Sequence of chain 1.B:
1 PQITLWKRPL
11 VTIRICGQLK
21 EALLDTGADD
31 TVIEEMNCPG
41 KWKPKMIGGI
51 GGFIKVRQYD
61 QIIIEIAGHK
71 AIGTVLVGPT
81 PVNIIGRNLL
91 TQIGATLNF

Binding-site contacts:
Ligand atom O28 contacts residue ASP29 of chain 1.B at 2.9 Å (salt-bridge).
Ligand atom O26 contacts residue ALA28 of chain 1.B at 3.7 Å.
Ligand atom C33 contacts residue VAL82 of chain 1.A at 3.7 Å (hydrophobic).
Ligand atom C35 contacts residue VAL82 of chain 1.A at 3.7 Å (hydrophobic).
Ligand atom O9 contacts residue ILE84 of chain 1.A at 3.6 Å.
Ligand atom O18 contacts residue ASP25 of chain 1.B at 2.7 Å (salt-bridge).
Ligand atom C31 contacts residue GLY48 of chain 1.B at 3.3 Å.
Ligand atom O26 contacts residue ASP29 of chain 1.B at 3.2 Å (salt-bridge).
Ligand atom C16 contacts residue ASP25 of chain 1.A at 3.2 Å.
Ligand atom C29 contacts residue GLY27 of chain 1.B at 3.7 Å.
Ligand atom C12 contacts residue GLY27 of chain 1.A at 3.4 Å.
Ligand atom O26 contacts residue ASP30 of chain 1.B at 3.2 Å (salt-bridge).
Ligand atom O9 contacts residue ILE50 of chain 1.B at 3.5 Å.
Ligand atom C17 contacts residue ASP25 of chain 1.A at 3.3 Å.
Ligand atom C25 contacts residue ASP30 of chain 1.B at 3.7 Å.
Ligand atom C7 contacts residue ASP30 of chain 1.A at 3.4 Å.
Ligand atom C6 contacts residue ALA28 of chain 1.A at 3.6 Å (hydrophobic).
Ligand atom O10 contacts residue GLY49 of chain 1.A at 3.2 Å.
Ligand atom C7 contacts residue ALA28 of chain 1.A at 3.5 Å (hydrophobic).
Ligand atom C15 contacts residue GLY27 of chain 1.A at 3.6 Å.
Ligand atom N1 contacts residue VAL32 of chain 1.A at 3.8 Å.
Ligand atom C4 contacts residue GLY48 of chain 1.A at 3.5 Å.
Ligand atom C30 contacts residue GLY48 of chain 1.B at 3.2 Å.
Ligand atom C17 contacts residue ASP25 of chain 1.B at 3.5 Å.
Ligand atom C13 contacts residue GLY27 of chain 1.A at 3.7 Å.
Ligand atom N1 contacts residue ASP30 of chain 1.A at 3.0 Å (salt-bridge).
Ligand atom C36 contacts residue GLY49 of chain 1.B at 3.6 Å.
Ligand atom O18 contacts residue ASP25 of chain 1.A at 2.5 Å (salt-bridge).
Ligand atom C7 contacts residue VAL32 of chain 1.A at 3.4 Å (hydrophobic).
Ligand atom C32 contacts residue ASP25 of chain 1.A at 3.3 Å.
Ligand atom C33 contacts residue GLY27 of chain 1.B at 3.5 Å.
Ligand atom O23 contacts residue ALA28 of chain 1.B at 3.5 Å.
Ligand atom C34 contacts residue VAL82 of chain 1.A at 3.5 Å (hydrophobic).
Ligand atom C36 contacts residue ILE50 of chain 1.B at 3.7 Å (hydrophobic).
Ligand atom N20 contacts residue GLY27 of chain 1.B at 3.2 Å (h-bond).
Ligand atom C36 contacts residue PRO81 of chain 1.A at 3.7 Å (hydrophobic).
Ligand atom C27 contacts residue ASP29 of chain 1.B at 3.6 Å.
Ligand atom C32 contacts residue GLY27 of chain 1.B at 3.6 Å.
Ligand atom O10 contacts residue ILE50 of chain 1.B at 3.4 Å.
Ligand atom O18 contacts residue GLY27 of chain 1.B at 3.5 Å.

This protein binds this small molecule.
Small molecule (SMILES): CC(C)CN(C[C@@H](O)[C@H](Cc1ccccc1)NC(=O)O[C@H]1CO[C@H]2OCC[C@H]21)S(=O)(=O)c1ccc(N)cc1

Sequence of chain 1.A:
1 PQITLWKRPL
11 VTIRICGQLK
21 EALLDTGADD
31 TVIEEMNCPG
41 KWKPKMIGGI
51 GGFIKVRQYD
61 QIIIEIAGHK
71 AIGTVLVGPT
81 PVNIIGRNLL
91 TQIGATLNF